Sequence of chain 1.A:
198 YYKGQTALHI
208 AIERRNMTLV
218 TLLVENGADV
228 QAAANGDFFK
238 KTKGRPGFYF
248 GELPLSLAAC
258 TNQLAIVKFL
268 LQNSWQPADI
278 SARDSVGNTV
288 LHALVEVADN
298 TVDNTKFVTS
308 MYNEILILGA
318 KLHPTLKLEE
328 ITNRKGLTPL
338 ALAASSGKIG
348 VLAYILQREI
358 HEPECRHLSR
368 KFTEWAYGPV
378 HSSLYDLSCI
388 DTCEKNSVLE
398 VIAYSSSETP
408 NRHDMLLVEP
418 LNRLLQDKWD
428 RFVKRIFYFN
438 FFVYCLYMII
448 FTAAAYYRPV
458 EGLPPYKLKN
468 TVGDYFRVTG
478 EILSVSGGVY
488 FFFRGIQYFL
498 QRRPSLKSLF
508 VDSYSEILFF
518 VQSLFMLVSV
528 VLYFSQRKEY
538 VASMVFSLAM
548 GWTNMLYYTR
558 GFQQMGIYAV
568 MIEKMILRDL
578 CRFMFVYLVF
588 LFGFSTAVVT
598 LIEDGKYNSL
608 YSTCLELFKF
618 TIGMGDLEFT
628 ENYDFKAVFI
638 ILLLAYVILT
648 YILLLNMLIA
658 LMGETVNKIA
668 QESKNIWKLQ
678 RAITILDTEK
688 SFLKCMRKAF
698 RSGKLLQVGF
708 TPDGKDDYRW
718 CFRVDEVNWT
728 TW

Binding-site contacts:
Ligand atom OAY contacts residue THR550 of chain 1.C at 3.5 Å (h-bond).
Ligand atom PAC contacts residue ASN551 of chain 1.C at 3.9 Å.
Ligand atom OAA contacts residue LEU515 of chain 1.C at 3.3 Å.
Ligand atom CAQ contacts residue MET547 of chain 1.C at 4.2 Å (hydrophobic).
Ligand atom OAB contacts residue LEU553 of chain 1.C at 3.5 Å.
Ligand atom CAG contacts residue LEU515 of chain 1.C at 3.7 Å (hydrophobic).
Ligand atom CAL contacts residue TYR511 of chain 1.C at 4.1 Å (hydrophobic).
Ligand atom CAP contacts residue THR550 of chain 1.C at 4.2 Å.
Ligand atom OAD contacts residue TYR554 of chain 1.C at 4.1 Å.
Ligand atom CAH contacts residue LEU553 of chain 1.C at 4.2 Å (hydrophobic).
Ligand atom OAE contacts residue TYR511 of chain 1.C at 3.1 Å (h-bond).
Ligand atom OAA contacts residue SER512 of chain 1.C at 4.2 Å.
Ligand atom CAS contacts residue PHE543 of chain 1.C at 3.6 Å (hydrophobic).
Ligand atom OAD contacts residue LEU515 of chain 1.C at 4.2 Å.
Ligand atom CAG contacts residue TYR511 of chain 1.C at 3.6 Å (hydrophobic).
Ligand atom OAF contacts residue LEU515 of chain 1.C at 4.1 Å.
Ligand atom CAH contacts residue THR550 of chain 1.C at 3.4 Å.
Ligand atom CAM contacts residue TYR511 of chain 1.C at 4.2 Å (hydrophobic).
Ligand atom CAP contacts residue LEU646 of chain 1.A at 4.0 Å (hydrophobic).
Ligand atom OAD contacts residue SER512 of chain 1.C at 2.9 Å (h-bond).
Ligand atom CAP contacts residue PHE591 of chain 1.A at 4.0 Å (hydrophobic).
Ligand atom CAR contacts residue ALA642 of chain 1.A at 4.2 Å (hydrophobic).
Ligand atom OAA contacts residue ASN551 of chain 1.C at 2.5 Å (h-bond).
Ligand atom PAC contacts residue SER512 of chain 1.C at 4.1 Å.
Ligand atom CAM contacts residue LEU515 of chain 1.C at 4.1 Å (hydrophobic).
Ligand atom CAI contacts residue PHE587 of chain 1.A at 4.2 Å (hydrophobic).
Ligand atom CAO contacts residue THR550 of chain 1.C at 3.8 Å.
Ligand atom OAB contacts residue TYR554 of chain 1.C at 2.8 Å (h-bond).
Ligand atom CAK contacts residue TYR511 of chain 1.C at 3.6 Å (hydrophobic).
Ligand atom OAF contacts residue TYR511 of chain 1.C at 3.7 Å.
Ligand atom CAS contacts residue MET547 of chain 1.C at 4.1 Å (hydrophobic).
Ligand atom OAE contacts residue ILE573 of chain 1.C at 4.1 Å.
Ligand atom OAY contacts residue LEU553 of chain 1.C at 3.0 Å.
Ligand atom CAR contacts residue PHE591 of chain 1.A at 4.2 Å (hydrophobic).
Ligand atom PAC contacts residue LEU515 of chain 1.C at 4.0 Å.
Ligand atom CAL contacts residue LEU646 of chain 1.A at 4.0 Å (hydrophobic).
Ligand atom CAI contacts residue THR550 of chain 1.C at 3.5 Å.
Ligand atom OAB contacts residue ASN551 of chain 1.C at 3.7 Å.
Ligand atom CAT contacts residue PHE543 of chain 1.C at 3.3 Å (hydrophobic).
Ligand atom OAJ contacts residue LEU515 of chain 1.C at 4.2 Å.

A small-molecule ligand and the protein it binds are described below.
Small molecule (SMILES): CCCCCCCCCCCCCC(=O)OC[C@@H](O)COP(=O)(O)O

Sequence of chain 1.C:
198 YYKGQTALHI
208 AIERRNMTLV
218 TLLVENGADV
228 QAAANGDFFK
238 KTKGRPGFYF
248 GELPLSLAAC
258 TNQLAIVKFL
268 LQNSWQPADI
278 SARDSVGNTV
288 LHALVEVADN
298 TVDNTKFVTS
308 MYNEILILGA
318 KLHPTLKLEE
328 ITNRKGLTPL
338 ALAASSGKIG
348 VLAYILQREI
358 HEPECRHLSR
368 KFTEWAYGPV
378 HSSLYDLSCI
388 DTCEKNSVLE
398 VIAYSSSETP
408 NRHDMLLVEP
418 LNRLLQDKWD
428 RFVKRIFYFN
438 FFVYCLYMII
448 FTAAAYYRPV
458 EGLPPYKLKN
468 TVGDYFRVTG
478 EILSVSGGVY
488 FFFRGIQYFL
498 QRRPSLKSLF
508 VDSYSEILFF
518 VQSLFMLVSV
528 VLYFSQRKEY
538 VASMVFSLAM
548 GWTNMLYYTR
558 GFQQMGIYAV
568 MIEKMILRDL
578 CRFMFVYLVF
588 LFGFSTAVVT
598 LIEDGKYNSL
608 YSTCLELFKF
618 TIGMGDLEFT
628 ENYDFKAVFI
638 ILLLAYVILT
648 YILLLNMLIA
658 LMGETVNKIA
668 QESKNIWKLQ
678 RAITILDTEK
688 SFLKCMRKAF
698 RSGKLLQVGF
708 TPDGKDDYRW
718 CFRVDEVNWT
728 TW